Sequence of chain 1.D:
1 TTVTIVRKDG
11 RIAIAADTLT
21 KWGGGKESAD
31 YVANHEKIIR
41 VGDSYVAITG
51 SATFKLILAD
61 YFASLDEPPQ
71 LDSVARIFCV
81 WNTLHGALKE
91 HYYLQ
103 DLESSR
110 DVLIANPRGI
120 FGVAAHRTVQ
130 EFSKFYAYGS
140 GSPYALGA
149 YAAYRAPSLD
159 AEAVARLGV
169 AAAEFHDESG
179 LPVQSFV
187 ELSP

Binding-site contacts:
Ligand atom C contacts residue THR1 of chain 1.E at 1.4 Å.
Ligand atom CD1 contacts residue GLN129 of chain 1.D at 3.7 Å.
Ligand atom N contacts residue THR1 of chain 1.E at 3.7 Å.
Ligand atom CH3 contacts residue TRP22 of chain 1.E at 3.7 Å (hydrophobic).
Ligand atom C14 contacts residue GLY50 of chain 1.E at 3.3 Å.
Ligand atom N contacts residue LYS21 of chain 1.E at 3.2 Å (salt-bridge).
Ligand atom CH3 contacts residue ASP110 of chain 1.D at 3.5 Å.
Ligand atom O6 contacts residue PO41 of chain 1.Q at 2.9 Å (h-bond).
Ligand atom N contacts residue GLY50 of chain 1.E at 3.3 Å (h-bond).
Ligand atom O contacts residue LYS21 of chain 1.E at 2.9 Å (salt-bridge).
Ligand atom C14 contacts residue THR1 of chain 1.E at 2.9 Å.
Ligand atom C22 contacts residue THR1 of chain 1.E at 2.5 Å.
Ligand atom C23 contacts residue GLU176 of chain 1.E at 3.2 Å.
Ligand atom C24 contacts residue THR1 of chain 1.E at 3.3 Å.
Ligand atom CA contacts residue THR1 of chain 1.E at 2.4 Å.
Ligand atom C24 contacts residue LEU19 of chain 1.E at 3.3 Å (hydrophobic).
Ligand atom C23 contacts residue THR1 of chain 1.E at 1.3 Å.
Ligand atom C20 contacts residue ILE48 of chain 1.E at 3.5 Å (hydrophobic).
Ligand atom CN contacts residue TRP22 of chain 1.E at 3.4 Å (hydrophobic).
Ligand atom CA contacts residue GLY50 of chain 1.E at 3.6 Å.
Ligand atom CA contacts residue LYS37 of chain 1.E at 3.7 Å.
Ligand atom C contacts residue PO41 of chain 1.Q at 3.0 Å.
Ligand atom C contacts residue HIS125 of chain 1.D at 3.7 Å.
Ligand atom CA contacts residue GLY50 of chain 1.E at 3.7 Å.
Ligand atom O contacts residue PO41 of chain 1.Q at 2.0 Å (h-bond).
Ligand atom CD1 contacts residue TRP22 of chain 1.E at 3.4 Å (hydrophobic).
Ligand atom C22 contacts residue PO41 of chain 1.Q at 3.1 Å.
Ligand atom C23 contacts residue PO41 of chain 1.Q at 3.1 Å.
Ligand atom O contacts residue THR20 of chain 1.E at 3.6 Å.
Ligand atom O contacts residue ALA52 of chain 1.E at 3.0 Å (h-bond).
Ligand atom CA contacts residue LYS21 of chain 1.E at 3.5 Å.
Ligand atom C24 contacts residue GLU176 of chain 1.E at 3.3 Å.
Ligand atom CG2 contacts residue LYS21 of chain 1.E at 3.6 Å.
Ligand atom O contacts residue SER51 of chain 1.E at 3.5 Å.
Ligand atom O contacts residue HIS125 of chain 1.D at 3.0 Å (h-bond).
Ligand atom CD1 contacts residue ALA123 of chain 1.D at 3.7 Å (hydrophobic).
Ligand atom C15 contacts residue ALA52 of chain 1.E at 3.7 Å (hydrophobic).
Ligand atom O contacts residue THR1 of chain 1.E at 2.2 Å (h-bond).
Ligand atom CG2 contacts residue THR20 of chain 1.E at 3.2 Å.
Ligand atom O contacts residue GLY50 of chain 1.E at 3.3 Å (h-bond).

This protein binds this small molecule.
Small molecule (SMILES): CC[C@H](C)[C@H](NC(=O)[C@H]([C@@H](C)CC)N(C)C(C)=O)C(=O)N[C@H](C(=O)N[C@@H](CC(C)C)[C@@H](O)C(C)(C)O)[C@@H](C)O

Sequence of chain 1.E:
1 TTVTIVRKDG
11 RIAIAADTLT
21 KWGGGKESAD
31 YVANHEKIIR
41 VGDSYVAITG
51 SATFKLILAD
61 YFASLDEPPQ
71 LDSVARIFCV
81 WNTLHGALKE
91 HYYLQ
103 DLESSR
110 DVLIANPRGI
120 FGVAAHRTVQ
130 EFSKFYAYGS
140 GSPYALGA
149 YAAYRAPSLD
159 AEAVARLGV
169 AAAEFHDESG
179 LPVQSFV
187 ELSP